Sequence of chain 1.B:
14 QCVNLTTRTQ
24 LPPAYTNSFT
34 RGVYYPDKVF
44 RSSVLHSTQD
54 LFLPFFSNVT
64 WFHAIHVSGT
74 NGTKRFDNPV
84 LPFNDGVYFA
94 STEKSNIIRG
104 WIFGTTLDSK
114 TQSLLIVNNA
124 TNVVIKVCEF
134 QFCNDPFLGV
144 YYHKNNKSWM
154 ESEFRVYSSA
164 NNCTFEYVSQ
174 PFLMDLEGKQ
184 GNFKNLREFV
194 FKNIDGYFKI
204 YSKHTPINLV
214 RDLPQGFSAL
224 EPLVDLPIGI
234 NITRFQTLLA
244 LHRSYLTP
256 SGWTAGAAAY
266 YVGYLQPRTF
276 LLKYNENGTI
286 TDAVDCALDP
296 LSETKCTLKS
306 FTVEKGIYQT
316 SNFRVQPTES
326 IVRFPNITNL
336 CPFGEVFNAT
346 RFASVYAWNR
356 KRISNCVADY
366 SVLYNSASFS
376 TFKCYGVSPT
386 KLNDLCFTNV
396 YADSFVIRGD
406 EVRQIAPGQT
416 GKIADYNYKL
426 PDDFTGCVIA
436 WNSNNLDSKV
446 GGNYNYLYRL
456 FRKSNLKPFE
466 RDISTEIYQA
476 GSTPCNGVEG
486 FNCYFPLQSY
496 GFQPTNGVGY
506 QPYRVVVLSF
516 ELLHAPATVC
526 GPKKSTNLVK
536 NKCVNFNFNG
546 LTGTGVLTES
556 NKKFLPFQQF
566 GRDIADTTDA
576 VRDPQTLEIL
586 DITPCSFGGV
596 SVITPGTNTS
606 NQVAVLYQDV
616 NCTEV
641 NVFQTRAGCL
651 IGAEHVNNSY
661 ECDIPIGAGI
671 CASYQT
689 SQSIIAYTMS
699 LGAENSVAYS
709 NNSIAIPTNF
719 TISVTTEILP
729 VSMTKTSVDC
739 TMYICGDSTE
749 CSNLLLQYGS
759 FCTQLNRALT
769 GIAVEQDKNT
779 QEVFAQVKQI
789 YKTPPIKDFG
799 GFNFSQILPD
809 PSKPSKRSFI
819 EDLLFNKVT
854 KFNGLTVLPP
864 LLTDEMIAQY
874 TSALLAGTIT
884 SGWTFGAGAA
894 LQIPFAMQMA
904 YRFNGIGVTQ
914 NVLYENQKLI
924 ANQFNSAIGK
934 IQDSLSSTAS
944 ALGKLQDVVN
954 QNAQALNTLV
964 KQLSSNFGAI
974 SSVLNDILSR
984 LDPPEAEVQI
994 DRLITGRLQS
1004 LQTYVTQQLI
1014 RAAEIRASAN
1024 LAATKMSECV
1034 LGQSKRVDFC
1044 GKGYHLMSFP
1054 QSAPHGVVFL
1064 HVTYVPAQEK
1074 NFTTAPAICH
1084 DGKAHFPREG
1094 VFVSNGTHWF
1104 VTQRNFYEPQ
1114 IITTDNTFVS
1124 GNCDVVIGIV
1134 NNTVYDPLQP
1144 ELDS

This small molecule binds to this protein.
Small molecule (SMILES): CC(=O)N[C@H]1[C@H](O[C@H]2[C@H](O)[C@@H](NC(C)=O)CO[C@@H]2CO)O[C@H](CO)[C@@H](O)[C@@H]1O

Binding-site contacts:
Ligand atom C4 contacts residue ASN1134 of chain 1.B at 4.2 Å.
Ligand atom C5 contacts residue CYS1126 of chain 1.B at 4.3 Å (hydrophobic).
Ligand atom C5 contacts residue GLY1085 of chain 1.B at 4.1 Å.
Ligand atom C8 contacts residue ASP1127 of chain 1.B at 3.2 Å.
Ligand atom C8 contacts residue ASN1134 of chain 1.B at 4.3 Å.
Ligand atom O5 contacts residue GLY1085 of chain 1.B at 4.3 Å.
Ligand atom C6 contacts residue GLY1085 of chain 1.B at 2.9 Å.
Ligand atom O5 contacts residue CYS1082 of chain 1.B at 4.4 Å.
Ligand atom O7 contacts residue GLY1085 of chain 1.B at 3.8 Å.
Ligand atom C2 contacts residue ASP1127 of chain 1.B at 4.2 Å.
Ligand atom C3 contacts residue ASN1134 of chain 1.B at 3.8 Å.
Ligand atom O6 contacts residue GLY1085 of chain 1.B at 3.1 Å.
Ligand atom C2 contacts residue ASN1134 of chain 1.B at 2.5 Å.
Ligand atom O7 contacts residue ASP1127 of chain 1.B at 3.0 Å (salt-bridge).
Ligand atom N2 contacts residue ASN1134 of chain 1.B at 2.9 Å (h-bond).
Ligand atom O7 contacts residue ASN1134 of chain 1.B at 3.3 Å (h-bond).
Ligand atom O4 contacts residue ASP1127 of chain 1.B at 3.8 Å.
Ligand atom C6 contacts residue CYS1126 of chain 1.B at 4.2 Å (hydrophobic).
Ligand atom C7 contacts residue GLY1085 of chain 1.B at 4.3 Å.
Ligand atom C7 contacts residue ASP1127 of chain 1.B at 3.5 Å.
Ligand atom O5 contacts residue ASN1134 of chain 1.B at 2.4 Å (h-bond).
Ligand atom C7 contacts residue ASN1134 of chain 1.B at 3.2 Å.
Ligand atom N2 contacts residue ASP1127 of chain 1.B at 4.3 Å.
Ligand atom C5 contacts residue ASN1134 of chain 1.B at 3.7 Å.
Ligand atom O7 contacts residue CYS1126 of chain 1.B at 3.9 Å.
Ligand atom C1 contacts residue ASN1134 of chain 1.B at 1.4 Å.